Sequence of chain 1.A:
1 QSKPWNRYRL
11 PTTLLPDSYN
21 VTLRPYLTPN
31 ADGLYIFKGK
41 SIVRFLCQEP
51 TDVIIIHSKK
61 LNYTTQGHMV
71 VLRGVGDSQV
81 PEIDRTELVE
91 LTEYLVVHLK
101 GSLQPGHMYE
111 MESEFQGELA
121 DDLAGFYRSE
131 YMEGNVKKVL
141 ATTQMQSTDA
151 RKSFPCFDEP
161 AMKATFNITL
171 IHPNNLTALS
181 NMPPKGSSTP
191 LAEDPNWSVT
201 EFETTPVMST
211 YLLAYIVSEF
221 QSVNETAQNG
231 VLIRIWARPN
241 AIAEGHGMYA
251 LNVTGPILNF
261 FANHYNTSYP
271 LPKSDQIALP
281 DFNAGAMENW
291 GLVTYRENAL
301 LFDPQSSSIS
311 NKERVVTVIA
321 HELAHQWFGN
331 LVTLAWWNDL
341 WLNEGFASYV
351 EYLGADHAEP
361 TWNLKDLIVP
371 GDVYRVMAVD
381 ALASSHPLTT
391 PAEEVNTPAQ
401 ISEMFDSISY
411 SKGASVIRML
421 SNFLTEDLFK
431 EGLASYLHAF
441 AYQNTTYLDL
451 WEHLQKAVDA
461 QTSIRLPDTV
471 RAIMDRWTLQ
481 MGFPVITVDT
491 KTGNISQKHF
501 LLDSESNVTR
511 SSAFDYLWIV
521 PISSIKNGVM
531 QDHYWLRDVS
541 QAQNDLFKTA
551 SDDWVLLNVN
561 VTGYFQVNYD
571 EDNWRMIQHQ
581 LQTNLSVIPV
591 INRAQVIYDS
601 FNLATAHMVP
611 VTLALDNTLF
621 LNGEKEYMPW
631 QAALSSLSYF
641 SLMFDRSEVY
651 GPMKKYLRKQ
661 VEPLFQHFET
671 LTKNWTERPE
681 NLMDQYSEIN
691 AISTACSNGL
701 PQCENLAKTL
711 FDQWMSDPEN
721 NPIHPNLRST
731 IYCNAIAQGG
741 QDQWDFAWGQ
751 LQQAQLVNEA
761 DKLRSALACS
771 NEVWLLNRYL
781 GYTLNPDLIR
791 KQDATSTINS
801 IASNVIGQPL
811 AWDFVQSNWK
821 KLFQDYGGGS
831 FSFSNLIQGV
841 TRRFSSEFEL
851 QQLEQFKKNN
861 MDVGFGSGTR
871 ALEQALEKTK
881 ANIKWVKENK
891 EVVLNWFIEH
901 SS

The small molecule below binds the protein below.
Small molecule (SMILES): CC(=O)N[C@H]1[C@H](O[C@H]2[C@H](O)[C@@H](NC(C)=O)CO[C@@H]2CO)O[C@H](CO)[C@@H](O[C@@H]2O[C@H](CO)[C@@H](O)[C@H](O)[C@H]2NC(C)=O)[C@@H]1O

Binding-site contacts:
Ligand atom O7 contacts residue TYR249 of chain 1.A at 3.5 Å.
Ligand atom O7 contacts residue ASN252 of chain 1.A at 3.8 Å.
Ligand atom C8 contacts residue PRO304 of chain 1.A at 4.1 Å (hydrophobic).
Ligand atom C5 contacts residue ASN252 of chain 1.A at 3.6 Å.
Ligand atom C8 contacts residue TYR249 of chain 1.A at 3.7 Å (hydrophobic).
Ligand atom O7 contacts residue LYS312 of chain 1.A at 3.8 Å.
Ligand atom C3 contacts residue ASN252 of chain 1.A at 3.7 Å.
Ligand atom C1 contacts residue ASN252 of chain 1.A at 1.4 Å.
Ligand atom C7 contacts residue ASN252 of chain 1.A at 3.7 Å.
Ligand atom O5 contacts residue ASN252 of chain 1.A at 2.3 Å (h-bond).
Ligand atom C8 contacts residue MET248 of chain 1.A at 4.2 Å (hydrophobic).
Ligand atom N2 contacts residue MET248 of chain 1.A at 4.3 Å.
Ligand atom C2 contacts residue ASN252 of chain 1.A at 2.4 Å.
Ligand atom C7 contacts residue TYR249 of chain 1.A at 4.1 Å (hydrophobic).
Ligand atom C4 contacts residue ASN252 of chain 1.A at 4.1 Å.
Ligand atom N2 contacts residue ASN252 of chain 1.A at 3.0 Å (h-bond).
Ligand atom C8 contacts residue PHE302 of chain 1.A at 4.3 Å (hydrophobic).